Binding-site contacts:
Ligand atom CAB contacts residue VAL215 of chain 1.G at 4.3 Å (hydrophobic).
Ligand atom CAZ contacts residue TYR66 of chain 1.C at 4.0 Å (hydrophobic).
Ligand atom CAD contacts residue PHE57 of chain 1.C at 4.5 Å (hydrophobic).
Ligand atom OAF contacts residue TYR66 of chain 1.C at 2.9 Å.
Ligand atom CAE contacts residue ASP140 of chain 1.C at 4.1 Å.
Ligand atom OAF contacts residue MET62 of chain 1.C at 4.4 Å.
Ligand atom CAC contacts residue PHE53 of chain 1.C at 3.4 Å (hydrophobic).
Ligand atom CAE contacts residue SER52 of chain 1.C at 4.3 Å.
Ligand atom OAV contacts residue MET62 of chain 1.C at 4.4 Å.
Ligand atom CAD contacts residue MET62 of chain 1.C at 4.4 Å (hydrophobic).
Ligand atom CAT contacts residue TYR66 of chain 1.C at 4.4 Å (hydrophobic).
Ligand atom OAI contacts residue ASP140 of chain 1.C at 3.6 Å.
Ligand atom OAI contacts residue PHE208 of chain 1.G at 3.7 Å.
Ligand atom CAC contacts residue SER52 of chain 1.C at 3.6 Å.
Ligand atom CAD contacts residue SER52 of chain 1.C at 3.9 Å.
Ligand atom OAV contacts residue TYR66 of chain 1.C at 4.3 Å.
Ligand atom NBC contacts residue SER52 of chain 1.C at 4.5 Å.

Sequence of chain 1.G:
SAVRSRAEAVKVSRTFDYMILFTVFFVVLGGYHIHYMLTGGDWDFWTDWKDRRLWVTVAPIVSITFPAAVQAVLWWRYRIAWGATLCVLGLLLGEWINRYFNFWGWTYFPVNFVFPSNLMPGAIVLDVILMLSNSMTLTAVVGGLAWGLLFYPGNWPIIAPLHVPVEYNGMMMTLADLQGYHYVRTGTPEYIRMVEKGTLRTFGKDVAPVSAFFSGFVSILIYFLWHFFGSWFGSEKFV

Sequence of chain 1.C:
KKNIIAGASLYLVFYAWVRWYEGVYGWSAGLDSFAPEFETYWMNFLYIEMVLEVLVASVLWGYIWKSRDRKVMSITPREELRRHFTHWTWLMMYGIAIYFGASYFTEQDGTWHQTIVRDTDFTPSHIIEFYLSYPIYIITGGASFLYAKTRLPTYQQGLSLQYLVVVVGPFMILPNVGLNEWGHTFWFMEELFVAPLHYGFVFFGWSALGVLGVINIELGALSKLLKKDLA

The small molecule below binds the protein below.
Small molecule (SMILES): CCCCCC(=O)OC[C@H](COP(=O)(O)OCC[N+](C)(C)C)OC(=O)CCCCC